A protein and the small-molecule ligand that binds it are described below.
Small molecule (SMILES): OC[C@H]1O[C@H](O[C@H]2[C@H](O)[C@@H](O)[C@@H](O)O[C@@H]2CO)[C@H](O)[C@@H](O)[C@@H]1O

Binding-site contacts:
Ligand atom C6 contacts residue TYR159 of chain 1.A at 3.8 Å (hydrophobic).
Ligand atom O6 contacts residue PHE160 of chain 1.A at 3.9 Å.
Ligand atom O2 contacts residue LYS19 of chain 1.A at 2.9 Å (salt-bridge).
Ligand atom C3 contacts residue ASP69 of chain 1.A at 3.5 Å.
Ligand atom C2 contacts residue LYS19 of chain 1.A at 4.0 Å.
Ligand atom O2 contacts residue TRP66 of chain 1.A at 3.2 Å (h-bond).
Ligand atom O1 contacts residue ASN16 of chain 1.A at 3.6 Å.
Ligand atom O3 contacts residue ASP69 of chain 1.A at 2.6 Å (salt-bridge).
Ligand atom O3 contacts residue TRP344 of chain 1.A at 3.8 Å.
Ligand atom C1 contacts residue ASP18 of chain 1.A at 3.5 Å.
Ligand atom O5 contacts residue TYR159 of chain 1.A at 3.3 Å.
Ligand atom C6 contacts residue GLU157 of chain 1.A at 3.5 Å.
Ligand atom C3 contacts residue TRP66 of chain 1.A at 3.6 Å (hydrophobic).
Ligand atom O6 contacts residue PRO158 of chain 1.A at 3.4 Å.
Ligand atom C4 contacts residue TRP344 of chain 1.A at 3.6 Å (hydrophobic).
Ligand atom C2 contacts residue GLU115 of chain 1.A at 3.5 Å.
Ligand atom O4 contacts residue ARG70 of chain 1.A at 2.8 Å (salt-bridge).
Ligand atom C2 contacts residue TRP234 of chain 1.A at 3.8 Å (hydrophobic).
Ligand atom O3 contacts residue ALA67 of chain 1.A at 3.3 Å.
Ligand atom O3 contacts residue GLU115 of chain 1.A at 3.9 Å.
Ligand atom O4 contacts residue ARG348 of chain 1.A at 3.7 Å.
Ligand atom C3 contacts residue ARG70 of chain 1.A at 3.9 Å.
Ligand atom O3 contacts residue TRP66 of chain 1.A at 3.4 Å (h-bond).
Ligand atom C1 contacts residue TYR159 of chain 1.A at 3.6 Å (hydrophobic).
Ligand atom C2 contacts residue TRP344 of chain 1.A at 3.9 Å (hydrophobic).
Ligand atom C6 contacts residue TRP344 of chain 1.A at 3.6 Å (hydrophobic).
Ligand atom C1 contacts residue LYS19 of chain 1.A at 3.9 Å.
Ligand atom O3 contacts residue ARG70 of chain 1.A at 2.8 Å (salt-bridge).
Ligand atom O2 contacts residue ALA67 of chain 1.A at 3.5 Å.
Ligand atom O5 contacts residue ASP18 of chain 1.A at 4.0 Å.
Ligand atom O2 contacts residue ASP69 of chain 1.A at 2.6 Å (salt-bridge).
Ligand atom C6 contacts residue PRO158 of chain 1.A at 3.8 Å (hydrophobic).
Ligand atom O2 contacts residue GLU115 of chain 1.A at 2.7 Å (salt-bridge).
Ligand atom C4 contacts residue ARG70 of chain 1.A at 3.9 Å.
Ligand atom C1 contacts residue TRP234 of chain 1.A at 3.8 Å (hydrophobic).
Ligand atom O1 contacts residue ASP18 of chain 1.A at 2.9 Å (salt-bridge).
Ligand atom O1 contacts residue LYS19 of chain 1.A at 3.3 Å (salt-bridge).
Ligand atom O6 contacts residue TYR159 of chain 1.A at 3.1 Å (h-bond).
Ligand atom C2 contacts residue ASP69 of chain 1.A at 3.4 Å.
Ligand atom O6 contacts residue GLU157 of chain 1.A at 2.7 Å (salt-bridge).

Sequence of chain 1.A:
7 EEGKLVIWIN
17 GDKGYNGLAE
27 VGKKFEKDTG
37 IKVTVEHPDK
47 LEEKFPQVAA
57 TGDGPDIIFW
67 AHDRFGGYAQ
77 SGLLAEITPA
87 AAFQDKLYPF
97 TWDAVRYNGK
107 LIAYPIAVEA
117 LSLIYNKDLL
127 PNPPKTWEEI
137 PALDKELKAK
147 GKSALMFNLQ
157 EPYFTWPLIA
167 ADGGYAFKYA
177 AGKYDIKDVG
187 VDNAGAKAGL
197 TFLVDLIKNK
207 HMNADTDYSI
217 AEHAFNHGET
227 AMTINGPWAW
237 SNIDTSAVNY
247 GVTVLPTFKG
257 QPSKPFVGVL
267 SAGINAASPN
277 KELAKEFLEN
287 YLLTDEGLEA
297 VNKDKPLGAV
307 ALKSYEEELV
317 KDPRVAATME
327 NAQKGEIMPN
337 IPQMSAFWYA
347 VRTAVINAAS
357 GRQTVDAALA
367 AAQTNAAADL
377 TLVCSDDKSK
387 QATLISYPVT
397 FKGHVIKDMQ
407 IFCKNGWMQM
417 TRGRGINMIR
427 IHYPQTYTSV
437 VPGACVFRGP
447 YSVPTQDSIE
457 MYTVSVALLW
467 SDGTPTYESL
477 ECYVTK